Binding-site contacts:
Ligand atom C1 contacts residue GLN610 of chain 1.E at 4.5 Å.
Ligand atom C2 contacts residue ASN606 of chain 1.E at 2.5 Å.
Ligand atom N2 contacts residue ASN606 of chain 1.E at 2.9 Å (h-bond).
Ligand atom C8 contacts residue SER748 of chain 1.E at 3.6 Å.
Ligand atom C6 contacts residue VAL746 of chain 1.E at 4.2 Å (hydrophobic).
Ligand atom C8 contacts residue VAL746 of chain 1.E at 3.7 Å (hydrophobic).
Ligand atom C1 contacts residue ASN606 of chain 1.E at 1.4 Å.
Ligand atom N2 contacts residue SER607 of chain 1.E at 4.4 Å.
Ligand atom C6 contacts residue LYS614 of chain 1.E at 4.0 Å.
Ligand atom C5 contacts residue VAL746 of chain 1.E at 4.3 Å (hydrophobic).
Ligand atom C5 contacts residue ASN606 of chain 1.E at 3.6 Å.
Ligand atom C8 contacts residue ASN606 of chain 1.E at 3.6 Å.
Ligand atom O7 contacts residue ASN606 of chain 1.E at 2.8 Å (h-bond).
Ligand atom C8 contacts residue SER607 of chain 1.E at 4.2 Å.
Ligand atom C6 contacts residue ILE612 of chain 1.E at 4.4 Å (hydrophobic).
Ligand atom C7 contacts residue ASN606 of chain 1.E at 3.1 Å.
Ligand atom O7 contacts residue SER748 of chain 1.E at 4.4 Å.
Ligand atom O5 contacts residue ILE612 of chain 1.E at 4.3 Å.
Ligand atom C7 contacts residue SER748 of chain 1.E at 4.4 Å.
Ligand atom O7 contacts residue GLN610 of chain 1.E at 4.3 Å.
Ligand atom C3 contacts residue ASN606 of chain 1.E at 3.8 Å.
Ligand atom C4 contacts residue ASN606 of chain 1.E at 4.2 Å.
Ligand atom O5 contacts residue ASN606 of chain 1.E at 2.3 Å (h-bond).

The protein below binds the small molecule below.
Small molecule (SMILES): CC(=O)N[C@H]1[C@H](O[C@H]2[C@H](O)[C@@H](NC(C)=O)CO[C@@H]2CO[C@@H]2O[C@@H](C)[C@@H](O)[C@@H](O)[C@@H]2O)O[C@H](CO)[C@@H](O)[C@@H]1O

Sequence of chain 1.E:
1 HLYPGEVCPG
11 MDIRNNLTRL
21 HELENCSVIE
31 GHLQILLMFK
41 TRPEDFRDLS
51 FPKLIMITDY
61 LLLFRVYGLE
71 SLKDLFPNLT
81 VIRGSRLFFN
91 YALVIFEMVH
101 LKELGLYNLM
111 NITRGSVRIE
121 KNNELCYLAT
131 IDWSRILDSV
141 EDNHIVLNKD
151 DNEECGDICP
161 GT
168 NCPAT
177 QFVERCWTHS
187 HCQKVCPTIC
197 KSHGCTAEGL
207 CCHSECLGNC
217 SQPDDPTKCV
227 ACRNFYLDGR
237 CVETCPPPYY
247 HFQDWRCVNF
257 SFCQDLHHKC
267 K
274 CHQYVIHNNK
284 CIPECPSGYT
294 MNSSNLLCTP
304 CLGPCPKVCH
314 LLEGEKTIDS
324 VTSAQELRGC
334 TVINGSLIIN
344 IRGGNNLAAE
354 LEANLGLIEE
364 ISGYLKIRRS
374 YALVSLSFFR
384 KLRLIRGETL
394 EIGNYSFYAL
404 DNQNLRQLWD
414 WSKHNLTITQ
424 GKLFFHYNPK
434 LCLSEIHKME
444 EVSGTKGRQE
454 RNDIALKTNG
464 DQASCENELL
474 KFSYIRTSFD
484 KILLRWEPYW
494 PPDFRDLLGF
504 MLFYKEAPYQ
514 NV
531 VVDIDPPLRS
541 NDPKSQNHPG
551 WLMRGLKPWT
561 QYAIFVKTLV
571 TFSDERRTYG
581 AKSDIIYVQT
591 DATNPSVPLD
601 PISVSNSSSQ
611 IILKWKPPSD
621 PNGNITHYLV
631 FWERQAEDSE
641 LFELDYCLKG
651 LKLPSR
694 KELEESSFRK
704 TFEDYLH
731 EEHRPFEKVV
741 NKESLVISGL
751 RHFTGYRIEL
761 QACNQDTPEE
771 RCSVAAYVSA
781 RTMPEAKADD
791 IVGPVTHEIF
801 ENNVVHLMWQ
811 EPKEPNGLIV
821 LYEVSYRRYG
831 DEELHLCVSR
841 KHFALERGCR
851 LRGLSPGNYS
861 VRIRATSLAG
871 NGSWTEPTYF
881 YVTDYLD